This small molecule binds to this protein.
Small molecule (SMILES): Cc1cn([C@H]2C[C@H](OP(=O)(O)O)[C@@H](COP(=O)(O)O)O2)c(=O)[nH]c1=O

Sequence of chain 1.A:
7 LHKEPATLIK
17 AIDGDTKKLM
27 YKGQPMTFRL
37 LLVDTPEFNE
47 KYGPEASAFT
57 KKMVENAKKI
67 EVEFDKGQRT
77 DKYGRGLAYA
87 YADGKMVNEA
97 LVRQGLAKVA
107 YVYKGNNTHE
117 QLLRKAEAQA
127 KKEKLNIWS

Binding-site contacts:
Ligand atom O4P contacts residue ARG35 of chain 1.A at 2.8 Å (salt-bridge).
Ligand atom C6 contacts residue ARG81 of chain 1.A at 4.1 Å.
Ligand atom C5' contacts residue ARG81 of chain 1.A at 4.1 Å.
Ligand atom P1 contacts residue TYR79 of chain 1.A at 3.6 Å.
Ligand atom C5M contacts residue LEU36 of chain 1.A at 4.0 Å (hydrophobic).
Ligand atom C5' contacts residue TYR107 of chain 1.A at 3.6 Å (hydrophobic).
Ligand atom C4 contacts residue TYR109 of chain 1.A at 3.7 Å (hydrophobic).
Ligand atom N3 contacts residue LEU83 of chain 1.A at 3.9 Å.
Ligand atom P2 contacts residue ARG35 of chain 1.A at 3.6 Å.
Ligand atom O4 contacts residue LEU83 of chain 1.A at 3.6 Å.
Ligand atom C5 contacts residue LEU83 of chain 1.A at 4.1 Å (hydrophobic).
Ligand atom O2P contacts residue LYS78 of chain 1.A at 2.7 Å (salt-bridge).
Ligand atom O4P contacts residue ASP40 of chain 1.A at 3.5 Å (salt-bridge).
Ligand atom O4 contacts residue LEU37 of chain 1.A at 3.8 Å.
Ligand atom C5M contacts residue ARG35 of chain 1.A at 3.8 Å.
Ligand atom O5P contacts residue ARG35 of chain 1.A at 2.9 Å (salt-bridge).
Ligand atom O4 contacts residue TYR109 of chain 1.A at 3.9 Å.
Ligand atom O4P contacts residue CA1 of chain 1.C at 3.2 Å.
Ligand atom N3 contacts residue TYR109 of chain 1.A at 3.5 Å.
Ligand atom C4' contacts residue ARG81 of chain 1.A at 3.9 Å.
Ligand atom O5' contacts residue ARG81 of chain 1.A at 3.0 Å (salt-bridge).
Ligand atom O4' contacts residue ARG81 of chain 1.A at 3.1 Å (salt-bridge).
Ligand atom O4P contacts residue TYR107 of chain 1.A at 4.1 Å.
Ligand atom O5' contacts residue ARG35 of chain 1.A at 3.7 Å.
Ligand atom C3' contacts residue TYR107 of chain 1.A at 3.9 Å (hydrophobic).
Ligand atom C2' contacts residue TYR107 of chain 1.A at 3.7 Å (hydrophobic).
Ligand atom O6P contacts residue GLU43 of chain 1.A at 4.0 Å.
Ligand atom O1P contacts residue TYR79 of chain 1.A at 2.6 Å (h-bond).
Ligand atom C5 contacts residue TYR107 of chain 1.A at 4.0 Å (hydrophobic).
Ligand atom C2 contacts residue TYR109 of chain 1.A at 3.9 Å (hydrophobic).
Ligand atom O3' contacts residue LYS78 of chain 1.A at 3.4 Å (salt-bridge).
Ligand atom P2 contacts residue ARG81 of chain 1.A at 3.9 Å.
Ligand atom C5M contacts residue TYR107 of chain 1.A at 3.8 Å (hydrophobic).
Ligand atom O5P contacts residue ARG81 of chain 1.A at 2.8 Å (salt-bridge).
Ligand atom P1 contacts residue LYS78 of chain 1.A at 3.7 Å.
Ligand atom O2P contacts residue TYR79 of chain 1.A at 3.5 Å (h-bond).
Ligand atom O2 contacts residue ASP77 of chain 1.A at 3.9 Å.
Ligand atom C2 contacts residue ASP77 of chain 1.A at 4.0 Å.
Ligand atom C4 contacts residue LEU83 of chain 1.A at 3.7 Å (hydrophobic).
Ligand atom C2' contacts residue TYR109 of chain 1.A at 3.6 Å (hydrophobic).